Sequence of chain 2.A:
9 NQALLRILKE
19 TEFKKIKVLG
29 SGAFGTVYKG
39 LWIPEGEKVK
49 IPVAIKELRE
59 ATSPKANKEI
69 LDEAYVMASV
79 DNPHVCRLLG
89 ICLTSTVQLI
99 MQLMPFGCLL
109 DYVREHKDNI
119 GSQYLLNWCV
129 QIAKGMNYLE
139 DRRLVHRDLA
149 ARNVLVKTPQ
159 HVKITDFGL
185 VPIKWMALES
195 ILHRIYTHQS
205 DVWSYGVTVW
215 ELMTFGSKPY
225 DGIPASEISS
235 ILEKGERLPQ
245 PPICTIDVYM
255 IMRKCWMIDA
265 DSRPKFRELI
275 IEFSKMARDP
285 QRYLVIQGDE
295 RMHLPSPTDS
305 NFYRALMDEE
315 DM

Binding-site contacts:
Ligand atom O1A contacts residue SER29 of chain 2.A at 3.6 Å.
Ligand atom O2A contacts residue ASP164 of chain 2.A at 2.8 Å (salt-bridge).
Ligand atom PA contacts residue MG1 of chain 2.F at 3.3 Å.
Ligand atom PG contacts residue ASP146 of chain 2.A at 3.5 Å.
Ligand atom N1 contacts residue MET102 of chain 2.A at 3.0 Å (h-bond).
Ligand atom N6 contacts residue ALA52 of chain 2.A at 3.5 Å.
Ligand atom PB contacts residue MG1 of chain 2.F at 3.4 Å.
Ligand atom C6 contacts residue ALA52 of chain 2.A at 3.7 Å (hydrophobic).
Ligand atom C6 contacts residue LEU153 of chain 2.A at 3.5 Å (hydrophobic).
Ligand atom O1B contacts residue MG1 of chain 2.F at 2.1 Å.
Ligand atom O3' contacts residue CYS106 of chain 2.A at 3.7 Å.
Ligand atom O2' contacts residue CYS106 of chain 2.A at 3.4 Å (h-bond).
Ligand atom O3G contacts residue ASN151 of chain 2.A at 3.4 Å (h-bond).
Ligand atom O1A contacts residue LYS54 of chain 2.A at 3.4 Å (salt-bridge).
Ligand atom O3A contacts residue GLY30 of chain 2.A at 3.1 Å.
Ligand atom O2G contacts residue MG1 of chain 2.F at 2.6 Å.
Ligand atom O2G contacts residue ASP164 of chain 2.A at 3.5 Å (salt-bridge).
Ligand atom N6 contacts residue LEU153 of chain 2.A at 3.4 Å.
Ligand atom O2A contacts residue MG1 of chain 2.F at 2.0 Å.
Ligand atom N3B contacts residue ARG150 of chain 2.A at 3.3 Å.
Ligand atom C5 contacts residue LEU153 of chain 2.A at 3.7 Å (hydrophobic).
Ligand atom N7 contacts residue 9LL1 of chain 2.G at 3.5 Å (h-bond).
Ligand atom O3G contacts residue ARG150 of chain 2.A at 2.6 Å (salt-bridge).
Ligand atom O2A contacts residue LYS54 of chain 2.A at 3.4 Å (salt-bridge).
Ligand atom O2G contacts residue ASP146 of chain 2.A at 3.5 Å (salt-bridge).
Ligand atom O1B contacts residue ASN151 of chain 2.A at 3.1 Å (h-bond).
Ligand atom PG contacts residue ARG150 of chain 2.A at 3.6 Å.
Ligand atom N6 contacts residue MET99 of chain 2.A at 3.3 Å (h-bond).
Ligand atom O2G contacts residue ASN151 of chain 2.A at 3.5 Å (h-bond).
Ligand atom O1B contacts residue ARG150 of chain 2.A at 3.6 Å.
Ligand atom O5' contacts residue VAL35 of chain 2.A at 3.4 Å.
Ligand atom O3G contacts residue ASP146 of chain 2.A at 2.6 Å (salt-bridge).
Ligand atom O1A contacts residue VAL35 of chain 2.A at 3.6 Å.
Ligand atom O1G contacts residue ALA31 of chain 2.A at 3.0 Å (h-bond).
Ligand atom O1A contacts residue GLY33 of chain 2.A at 3.5 Å (h-bond).
Ligand atom C5' contacts residue SER29 of chain 2.A at 3.7 Å.
Ligand atom C2 contacts residue MET102 of chain 2.A at 3.3 Å (hydrophobic).
Ligand atom N6 contacts residue GLN100 of chain 2.A at 3.0 Å (h-bond).
Ligand atom O3A contacts residue SER29 of chain 2.A at 3.5 Å (h-bond).
Ligand atom O1A contacts residue GLY30 of chain 2.A at 3.1 Å (h-bond).

The small molecule below binds the protein below.
Small molecule (SMILES): Nc1ncnc2c1ncn2[C@@H]1O[C@H](CO[P](=O)(O)O[P](=O)(O)NP(=O)(O)O)[C@@H](O)[C@H]1O